Sequence of chain 1.B:
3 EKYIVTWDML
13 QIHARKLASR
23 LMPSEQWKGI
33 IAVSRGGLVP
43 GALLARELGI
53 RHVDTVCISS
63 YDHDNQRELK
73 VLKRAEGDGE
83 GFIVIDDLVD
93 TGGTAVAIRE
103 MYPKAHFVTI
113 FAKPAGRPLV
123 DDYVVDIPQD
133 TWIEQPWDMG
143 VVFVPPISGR

Sequence of chain 1.A:
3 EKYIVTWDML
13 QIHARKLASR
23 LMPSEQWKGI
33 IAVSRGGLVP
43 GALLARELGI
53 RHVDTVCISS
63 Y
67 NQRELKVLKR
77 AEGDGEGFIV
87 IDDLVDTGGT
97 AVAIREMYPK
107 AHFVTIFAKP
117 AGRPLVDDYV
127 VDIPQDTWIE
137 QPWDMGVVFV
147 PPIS

The small molecule below binds the protein below.
Small molecule (SMILES): O=P(O)(O)OC[C@H]1C[C@H](O[P](=O)(O)OP(=O)(O)O)[C@H](O)[C@@H]1O

Binding-site contacts:
Ligand atom O2P contacts residue THR96 of chain 1.B at 3.0 Å (h-bond).
Ligand atom PB contacts residue ARG37 of chain 1.B at 3.6 Å.
Ligand atom C3 contacts residue ASP88 of chain 1.B at 3.4 Å.
Ligand atom O1 contacts residue MG1 of chain 1.F at 2.3 Å.
Ligand atom O3 contacts residue MG1 of chain 1.F at 2.2 Å.
Ligand atom O2B contacts residue GLY38 of chain 1.B at 3.0 Å (h-bond).
Ligand atom O2A contacts residue MG1 of chain 1.F at 3.5 Å.
Ligand atom O2B contacts residue MG1 of chain 1.F at 2.3 Å.
Ligand atom O1B contacts residue ARG37 of chain 1.B at 3.0 Å (salt-bridge).
Ligand atom C2 contacts residue ASP89 of chain 1.B at 3.4 Å.
Ligand atom O3P contacts residue THR93 of chain 1.B at 2.8 Å (h-bond).
Ligand atom PB contacts residue ARG53 of chain 1.A at 3.3 Å.
Ligand atom C1 contacts residue MG1 of chain 1.F at 3.2 Å.
Ligand atom O3B contacts residue ARG37 of chain 1.B at 3.0 Å (salt-bridge).
Ligand atom O2B contacts residue ARG37 of chain 1.B at 3.2 Å (salt-bridge).
Ligand atom O2P contacts residue ARG69 of chain 1.B at 2.9 Å (salt-bridge).
Ligand atom C4 contacts residue MG1 of chain 1.F at 3.8 Å.
Ligand atom O1P contacts residue ASP92 of chain 1.B at 2.8 Å (salt-bridge).
Ligand atom O3A contacts residue ARG53 of chain 1.A at 3.0 Å (salt-bridge).
Ligand atom C1 contacts residue XAN1 of chain 1.H at 3.7 Å.
Ligand atom O1P contacts residue THR93 of chain 1.B at 3.1 Å (h-bond).
Ligand atom O2 contacts residue MG1 of chain 1.F at 2.9 Å.
Ligand atom P contacts residue ARG69 of chain 1.B at 3.5 Å.
Ligand atom O3P contacts residue ASP92 of chain 1.B at 3.5 Å.
Ligand atom C3 contacts residue ASP89 of chain 1.B at 3.6 Å.
Ligand atom O3P contacts residue ARG69 of chain 1.B at 3.2 Å (salt-bridge).
Ligand atom O2P contacts residue GLY95 of chain 1.B at 3.4 Å (h-bond).
Ligand atom P contacts residue THR93 of chain 1.B at 3.5 Å.
Ligand atom C5 contacts residue MG1 of chain 1.F at 3.5 Å.
Ligand atom C2 contacts residue MG1 of chain 1.F at 3.1 Å.
Ligand atom PB contacts residue MG1 of chain 1.F at 3.3 Å.
Ligand atom O3 contacts residue ASP88 of chain 1.B at 2.6 Å (salt-bridge).
Ligand atom O1B contacts residue SER36 of chain 1.B at 3.5 Å (h-bond).
Ligand atom O3A contacts residue MG1 of chain 1.F at 3.6 Å.
Ligand atom O1B contacts residue ARG53 of chain 1.A at 2.6 Å (salt-bridge).
Ligand atom C3 contacts residue LEU90 of chain 1.B at 3.7 Å (hydrophobic).
Ligand atom O2 contacts residue ASP89 of chain 1.B at 2.6 Å (salt-bridge).
Ligand atom C3 contacts residue MG1 of chain 1.F at 3.1 Å.
Ligand atom O1P contacts residue GLY94 of chain 1.B at 3.2 Å (h-bond).
Ligand atom PA contacts residue MG1 of chain 1.F at 3.3 Å.